Sequence of chain 1.A:
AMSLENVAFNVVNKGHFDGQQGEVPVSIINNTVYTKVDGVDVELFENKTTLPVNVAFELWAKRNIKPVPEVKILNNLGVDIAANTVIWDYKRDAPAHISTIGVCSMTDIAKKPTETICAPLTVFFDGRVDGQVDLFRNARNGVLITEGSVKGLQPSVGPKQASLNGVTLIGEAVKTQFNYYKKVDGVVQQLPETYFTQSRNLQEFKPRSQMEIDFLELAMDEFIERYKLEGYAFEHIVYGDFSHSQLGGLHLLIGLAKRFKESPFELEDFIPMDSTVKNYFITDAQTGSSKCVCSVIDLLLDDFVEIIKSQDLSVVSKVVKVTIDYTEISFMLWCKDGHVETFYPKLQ

Binding-site contacts:
Ligand atom O10 contacts residue GLU194 of chain 1.A at 3.6 Å (salt-bridge).
Ligand atom O10 contacts residue SER157 of chain 1.A at 3.6 Å.
Ligand atom C04 contacts residue GLU194 of chain 1.A at 3.6 Å.
Ligand atom C06 contacts residue GLN155 of chain 1.A at 3.9 Å.
Ligand atom O09 contacts residue SER157 of chain 1.A at 3.4 Å.
Ligand atom C05 contacts residue PRO156 of chain 1.A at 3.5 Å (hydrophobic).
Ligand atom C05 contacts residue GLN191 of chain 1.A at 3.5 Å.
Ligand atom C07 contacts residue GLN155 of chain 1.A at 3.1 Å.
Ligand atom N03 contacts residue SER157 of chain 1.A at 3.4 Å (h-bond).
Ligand atom O10 contacts residue PRO156 of chain 1.A at 4.2 Å.
Ligand atom C05 contacts residue LEU192 of chain 1.A at 3.5 Å (hydrophobic).
Ligand atom N01 contacts residue TYR327 of chain 1.A at 4.0 Å.
Ligand atom O09 contacts residue PRO156 of chain 1.A at 4.1 Å.
Ligand atom C04 contacts residue PRO156 of chain 1.A at 3.8 Å (hydrophobic).
Ligand atom C08 contacts residue LEU192 of chain 1.A at 3.0 Å (hydrophobic).
Ligand atom C02 contacts residue SER157 of chain 1.A at 3.1 Å.
Ligand atom N01 contacts residue PRO193 of chain 1.A at 3.0 Å (h-bond).
Ligand atom C07 contacts residue GLN191 of chain 1.A at 3.2 Å.
Ligand atom N03 contacts residue GLU194 of chain 1.A at 3.4 Å (salt-bridge).
Ligand atom C05 contacts residue SER157 of chain 1.A at 3.9 Å.
Ligand atom C08 contacts residue GLN191 of chain 1.A at 3.8 Å.
Ligand atom C08 contacts residue SER157 of chain 1.A at 4.0 Å.
Ligand atom N01 contacts residue GLU194 of chain 1.A at 4.1 Å.
Ligand atom O10 contacts residue VAL158 of chain 1.A at 3.9 Å.
Ligand atom C02 contacts residue GLU194 of chain 1.A at 3.5 Å.
Ligand atom N03 contacts residue PRO193 of chain 1.A at 3.7 Å.
Ligand atom C04 contacts residue LEU192 of chain 1.A at 3.6 Å (hydrophobic).
Ligand atom N03 contacts residue LEU192 of chain 1.A at 3.1 Å (h-bond).
Ligand atom O09 contacts residue LEU192 of chain 1.A at 3.0 Å (h-bond).
Ligand atom C07 contacts residue LEU192 of chain 1.A at 4.2 Å (hydrophobic).
Ligand atom N01 contacts residue SER157 of chain 1.A at 3.0 Å (h-bond).
Ligand atom C07 contacts residue PRO156 of chain 1.A at 3.8 Å (hydrophobic).
Ligand atom C08 contacts residue GLN155 of chain 1.A at 3.7 Å.
Ligand atom C02 contacts residue PRO193 of chain 1.A at 3.8 Å (hydrophobic).
Ligand atom C04 contacts residue GLN191 of chain 1.A at 3.7 Å.
Ligand atom C06 contacts residue PRO156 of chain 1.A at 3.2 Å (hydrophobic).
Ligand atom C08 contacts residue PRO156 of chain 1.A at 4.3 Å (hydrophobic).
Ligand atom N01 contacts residue THR195 of chain 1.A at 4.1 Å.
Ligand atom C06 contacts residue GLN191 of chain 1.A at 3.4 Å.
Ligand atom O09 contacts residue GLN191 of chain 1.A at 4.0 Å.

The protein below binds the small molecule below.
Small molecule (SMILES): NC(=O)NCc1ccco1